Sequence of chain 1.A:
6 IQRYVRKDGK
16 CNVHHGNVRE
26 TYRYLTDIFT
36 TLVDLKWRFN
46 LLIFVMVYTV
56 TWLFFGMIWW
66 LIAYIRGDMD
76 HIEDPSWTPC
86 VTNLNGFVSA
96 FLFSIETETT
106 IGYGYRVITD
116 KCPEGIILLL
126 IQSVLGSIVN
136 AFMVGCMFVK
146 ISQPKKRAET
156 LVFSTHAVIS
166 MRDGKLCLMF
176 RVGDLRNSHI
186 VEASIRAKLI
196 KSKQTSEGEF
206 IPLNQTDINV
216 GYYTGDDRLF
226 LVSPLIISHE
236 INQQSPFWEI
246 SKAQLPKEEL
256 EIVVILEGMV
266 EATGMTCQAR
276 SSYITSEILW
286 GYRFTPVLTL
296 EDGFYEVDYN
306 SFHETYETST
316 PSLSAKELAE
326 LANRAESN

The small molecule below binds the protein below.
Small molecule (SMILES): CCCCCCCC(=O)OC[C@H](COP(=O)(O)O[C@@H]1[C@H](O)[C@H](O)[C@@H](OP(=O)(O)O)[C@H](OP(=O)(O)O)[C@H]1O)OC(=O)CCCCCCC

Binding-site contacts:
Ligand atom O13 contacts residue TRP42 of chain 1.A at 3.5 Å.
Ligand atom O52 contacts residue LYS151 of chain 1.A at 4.4 Å.
Ligand atom O1 contacts residue TRP42 of chain 1.A at 4.2 Å.
Ligand atom C3C contacts residue TRP42 of chain 1.A at 3.8 Å (hydrophobic).
Ligand atom P5 contacts residue GLN148 of chain 1.A at 4.2 Å.
Ligand atom O43 contacts residue LYS15 of chain 1.A at 2.7 Å (salt-bridge).
Ligand atom O51 contacts residue LEU40 of chain 1.A at 3.8 Å.
Ligand atom O51 contacts residue ASP39 of chain 1.A at 4.3 Å.
Ligand atom O53 contacts residue LYS151 of chain 1.A at 3.1 Å (salt-bridge).
Ligand atom O53 contacts residue LYS145 of chain 1.A at 4.3 Å.
Ligand atom O2C contacts residue TRP42 of chain 1.A at 3.4 Å.
Ligand atom C1B contacts residue ARG43 of chain 1.A at 4.3 Å.
Ligand atom O11 contacts residue ARG43 of chain 1.A at 3.1 Å (salt-bridge).
Ligand atom O51 contacts residue LYS145 of chain 1.A at 2.8 Å (salt-bridge).
Ligand atom O5 contacts residue LYS145 of chain 1.A at 4.4 Å.
Ligand atom O11 contacts residue LYS41 of chain 1.A at 4.2 Å.
Ligand atom O53 contacts residue GLN148 of chain 1.A at 4.2 Å.
Ligand atom O4 contacts residue LYS151 of chain 1.A at 4.4 Å.
Ligand atom O42 contacts residue LYS15 of chain 1.A at 4.2 Å.
Ligand atom O52 contacts residue LYS150 of chain 1.A at 3.3 Å (salt-bridge).
Ligand atom O41 contacts residue LYS15 of chain 1.A at 4.0 Å.
Ligand atom P5 contacts residue LYS145 of chain 1.A at 4.0 Å.
Ligand atom O51 contacts residue GLN148 of chain 1.A at 3.5 Å (h-bond).
Ligand atom O6 contacts residue LYS41 of chain 1.A at 3.5 Å.
Ligand atom O41 contacts residue LYS150 of chain 1.A at 3.9 Å.
Ligand atom P5 contacts residue LYS151 of chain 1.A at 4.3 Å.
Ligand atom C6 contacts residue LYS41 of chain 1.A at 4.0 Å.
Ligand atom O53 contacts residue TRP42 of chain 1.A at 4.1 Å.
Ligand atom C3C contacts residue LEU46 of chain 1.A at 4.1 Å (hydrophobic).
Ligand atom O6 contacts residue TRP42 of chain 1.A at 2.9 Å (h-bond).
Ligand atom O1 contacts residue LYS41 of chain 1.A at 4.0 Å.
Ligand atom C6 contacts residue TRP42 of chain 1.A at 4.0 Å (hydrophobic).
Ligand atom C1C contacts residue TRP42 of chain 1.A at 4.2 Å (hydrophobic).
Ligand atom C2C contacts residue TRP42 of chain 1.A at 4.0 Å (hydrophobic).
Ligand atom O6 contacts residue LYS145 of chain 1.A at 4.2 Å.
Ligand atom O51 contacts residue VAL38 of chain 1.A at 4.2 Å.
Ligand atom C3C contacts residue ARG43 of chain 1.A at 4.3 Å.
Ligand atom P4 contacts residue LYS15 of chain 1.A at 3.7 Å.
Ligand atom O11 contacts residue TRP42 of chain 1.A at 3.8 Å.
Ligand atom P1 contacts residue TRP42 of chain 1.A at 4.3 Å.